Sequence of chain 36.E:
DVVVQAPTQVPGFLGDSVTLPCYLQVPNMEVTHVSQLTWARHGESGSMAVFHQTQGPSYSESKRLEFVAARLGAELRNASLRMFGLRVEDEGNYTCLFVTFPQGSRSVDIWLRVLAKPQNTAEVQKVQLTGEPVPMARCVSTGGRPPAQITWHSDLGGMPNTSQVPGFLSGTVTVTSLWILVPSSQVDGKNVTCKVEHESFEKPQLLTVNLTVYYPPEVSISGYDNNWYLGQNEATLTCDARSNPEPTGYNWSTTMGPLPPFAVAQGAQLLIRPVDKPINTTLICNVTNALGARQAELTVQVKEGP

The small molecule below binds the protein below.
Small molecule (SMILES): CC(=O)N[C@H]1[C@H](O[C@H]2[C@H](O)[C@@H](NC(C)=O)CO[C@@H]2CO)O[C@H](CO)[C@@H](O)[C@@H]1O

Binding-site contacts:
Ligand atom C2 contacts residue ASN188 of chain 36.E at 2.6 Å.
Ligand atom O6 contacts residue ASN188 of chain 36.E at 4.5 Å.
Ligand atom O5 contacts residue ASN188 of chain 36.E at 2.3 Å (h-bond).
Ligand atom C5 contacts residue ASN188 of chain 36.E at 3.6 Å.
Ligand atom C3 contacts residue ASN188 of chain 36.E at 3.9 Å.
Ligand atom C7 contacts residue ASN188 of chain 36.E at 3.9 Å.
Ligand atom O7 contacts residue ASN188 of chain 36.E at 4.2 Å.
Ligand atom C4 contacts residue ASN188 of chain 36.E at 4.2 Å.
Ligand atom N2 contacts residue ASN188 of chain 36.E at 3.1 Å (h-bond).
Ligand atom C1 contacts residue ASN188 of chain 36.E at 1.4 Å.